A protein and the small-molecule ligand that binds it are described below.
Small molecule (SMILES): CC(=O)N[C@@H]1[C@@H](O)[C@H](O)[C@@H](CO)O[C@H]1O

Binding-site contacts:
Ligand atom C3 contacts residue THR195 of chain 1.C at 4.3 Å.
Ligand atom C2 contacts residue THR195 of chain 1.C at 3.9 Å.
Ligand atom O6 contacts residue GLU283 of chain 1.C at 3.4 Å (salt-bridge).
Ligand atom C7 contacts residue ASN193 of chain 1.C at 3.3 Å.
Ligand atom O5 contacts residue THR195 of chain 1.C at 3.9 Å.
Ligand atom C6 contacts residue GLN282 of chain 1.C at 4.1 Å.
Ligand atom C2 contacts residue ASN193 of chain 1.C at 2.5 Å.
Ligand atom C6 contacts residue GLU283 of chain 1.C at 3.6 Å.
Ligand atom N2 contacts residue THR195 of chain 1.C at 3.8 Å.
Ligand atom O6 contacts residue GLN282 of chain 1.C at 3.4 Å.
Ligand atom O5 contacts residue GLN282 of chain 1.C at 3.9 Å.
Ligand atom O7 contacts residue ASN193 of chain 1.C at 3.1 Å (h-bond).
Ligand atom O5 contacts residue ASN193 of chain 1.C at 2.4 Å (h-bond).
Ligand atom C4 contacts residue ASN193 of chain 1.C at 4.2 Å.
Ligand atom C1 contacts residue THR195 of chain 1.C at 3.1 Å.
Ligand atom C1 contacts residue ASN193 of chain 1.C at 1.4 Å.
Ligand atom C5 contacts residue ASN193 of chain 1.C at 3.7 Å.
Ligand atom C3 contacts residue ASN193 of chain 1.C at 3.8 Å.
Ligand atom N2 contacts residue ASN193 of chain 1.C at 2.9 Å (h-bond).
Ligand atom C5 contacts residue THR195 of chain 1.C at 4.1 Å.

Sequence of chain 1.C:
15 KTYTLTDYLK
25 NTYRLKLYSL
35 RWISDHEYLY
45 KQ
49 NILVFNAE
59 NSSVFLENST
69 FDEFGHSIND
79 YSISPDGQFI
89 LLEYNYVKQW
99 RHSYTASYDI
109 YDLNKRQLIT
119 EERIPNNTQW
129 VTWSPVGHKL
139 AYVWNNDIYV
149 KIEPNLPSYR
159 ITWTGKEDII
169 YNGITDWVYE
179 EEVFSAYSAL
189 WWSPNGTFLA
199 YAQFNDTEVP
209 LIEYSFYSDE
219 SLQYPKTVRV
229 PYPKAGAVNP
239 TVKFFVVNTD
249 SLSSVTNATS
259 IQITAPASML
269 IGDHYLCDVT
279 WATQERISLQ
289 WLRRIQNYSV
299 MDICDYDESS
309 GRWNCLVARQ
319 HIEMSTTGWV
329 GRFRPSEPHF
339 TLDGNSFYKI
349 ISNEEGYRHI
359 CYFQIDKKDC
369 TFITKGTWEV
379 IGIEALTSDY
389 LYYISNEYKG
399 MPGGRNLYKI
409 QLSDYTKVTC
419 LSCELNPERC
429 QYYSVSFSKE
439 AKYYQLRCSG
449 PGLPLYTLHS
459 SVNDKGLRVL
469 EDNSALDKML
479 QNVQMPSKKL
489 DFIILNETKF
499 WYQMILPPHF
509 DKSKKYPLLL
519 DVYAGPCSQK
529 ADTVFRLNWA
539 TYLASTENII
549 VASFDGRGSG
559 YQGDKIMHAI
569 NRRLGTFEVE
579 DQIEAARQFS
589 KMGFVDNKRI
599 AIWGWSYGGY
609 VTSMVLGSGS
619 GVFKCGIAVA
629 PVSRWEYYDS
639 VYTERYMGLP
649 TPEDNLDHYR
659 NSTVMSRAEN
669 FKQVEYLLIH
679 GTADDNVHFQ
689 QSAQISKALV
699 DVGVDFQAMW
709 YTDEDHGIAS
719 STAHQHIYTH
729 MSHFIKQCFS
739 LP